A protein and the small-molecule ligand that binds it are described below.
Small molecule (SMILES): CC(C)C[C@H](NC(=O)[C@H](CCC(N)=O)NC(=O)[C@@H](NC(=O)[C@H](CC(C)C)NC(=O)[C@@H](N)CCCCN)C(C)C)C(=O)N[C@@H](CC(C)C)C(=O)N[C@H](C(=O)N[C@H](C(=O)N[C@H](C(=O)O)[C@@H](C)O)[C@@H](C)O)[C@@H](C)O

Sequence of chain 1.A:
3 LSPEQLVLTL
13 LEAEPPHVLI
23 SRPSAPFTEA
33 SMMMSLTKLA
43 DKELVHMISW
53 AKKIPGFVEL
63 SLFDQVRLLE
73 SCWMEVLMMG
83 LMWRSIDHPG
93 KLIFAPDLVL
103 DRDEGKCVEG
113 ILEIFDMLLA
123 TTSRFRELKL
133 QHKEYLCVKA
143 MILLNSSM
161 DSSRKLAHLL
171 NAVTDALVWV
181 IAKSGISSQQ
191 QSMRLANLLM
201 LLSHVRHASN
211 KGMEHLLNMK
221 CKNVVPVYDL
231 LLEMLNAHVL

Binding-site contacts:
Ligand atom CD1 contacts residue ILE50 of chain 1.A at 3.3 Å (hydrophobic).
Ligand atom CB contacts residue ILE50 of chain 1.A at 3.9 Å (hydrophobic).
Ligand atom CD contacts residue GLU233 of chain 1.A at 2.8 Å.
Ligand atom CG contacts residue GLU233 of chain 1.A at 2.9 Å.
Ligand atom CD2 contacts residue VAL68 of chain 1.A at 4.1 Å (hydrophobic).
Ligand atom O contacts residue ILE50 of chain 1.A at 4.0 Å.
Ligand atom N contacts residue ILE50 of chain 1.A at 4.0 Å.
Ligand atom CD2 contacts residue MET234 of chain 1.A at 3.7 Å (hydrophobic).
Ligand atom CG contacts residue ILE50 of chain 1.A at 3.8 Å (hydrophobic).
Ligand atom CD2 contacts residue LEU71 of chain 1.A at 3.7 Å (hydrophobic).
Ligand atom O contacts residue LYS54 of chain 1.A at 2.5 Å (salt-bridge).
Ligand atom CD1 contacts residue VAL68 of chain 1.A at 3.7 Å (hydrophobic).
Ligand atom CD2 contacts residue PHE59 of chain 1.A at 4.2 Å (hydrophobic).
Ligand atom N contacts residue LYS54 of chain 1.A at 4.2 Å.
Ligand atom CD contacts residue ASP229 of chain 1.A at 3.3 Å.
Ligand atom OG1 contacts residue LYS54 of chain 1.A at 3.6 Å.
Ligand atom N contacts residue GLU233 of chain 1.A at 3.5 Å (salt-bridge).
Ligand atom NZ contacts residue ASP229 of chain 1.A at 3.0 Å.
Ligand atom C contacts residue LYS54 of chain 1.A at 3.5 Å.
Ligand atom CD contacts residue LEU230 of chain 1.A at 3.5 Å (hydrophobic).
Ligand atom CA contacts residue GLU233 of chain 1.A at 3.9 Å.
Ligand atom C contacts residue ILE50 of chain 1.A at 4.0 Å (hydrophobic).
Ligand atom CD1 contacts residue LEU71 of chain 1.A at 4.0 Å (hydrophobic).
Ligand atom CG2 contacts residue VAL68 of chain 1.A at 4.2 Å (hydrophobic).
Ligand atom CB contacts residue GLU233 of chain 1.A at 3.0 Å.
Ligand atom O contacts residue LYS54 of chain 1.A at 2.9 Å (salt-bridge).
Ligand atom CE contacts residue GLU233 of chain 1.A at 3.5 Å.
Ligand atom CD2 contacts residue GLN67 of chain 1.A at 3.8 Å.
Ligand atom CG1 contacts residue LEU64 of chain 1.A at 4.2 Å (hydrophobic).
Ligand atom N contacts residue GLU233 of chain 1.A at 3.4 Å (salt-bridge).
Ligand atom CD2 contacts residue LYS54 of chain 1.A at 4.2 Å.
Ligand atom C contacts residue LYS54 of chain 1.A at 3.9 Å.
Ligand atom CE contacts residue LEU230 of chain 1.A at 4.2 Å (hydrophobic).
Ligand atom CB contacts residue GLU233 of chain 1.A at 3.2 Å.
Ligand atom CD2 contacts residue ILE50 of chain 1.A at 3.5 Å (hydrophobic).
Ligand atom CE contacts residue ASP229 of chain 1.A at 3.2 Å.
Ligand atom CD2 contacts residue GLU72 of chain 1.A at 3.7 Å.
Ligand atom CA contacts residue LYS54 of chain 1.A at 4.0 Å.
Ligand atom CD1 contacts residue VAL47 of chain 1.A at 4.2 Å (hydrophobic).
Ligand atom CA contacts residue GLU233 of chain 1.A at 3.8 Å.